The small molecule below binds the protein below.
Small molecule (SMILES): CCC(=O)N(c1ccccc1)C1CCN(CCNC(=O)CCCC(=O)NCC(=O)NCC(=O)NCC(=O)NCC(=O)O)CC1

Binding-site contacts:
Ligand atom C16 contacts residue GLU99 of chain 1.C at 3.1 Å.
Ligand atom C43 contacts residue TYR91 of chain 1.D at 3.6 Å (hydrophobic).
Ligand atom C01 contacts residue PHE98 of chain 1.D at 3.7 Å (hydrophobic).
Ligand atom C03 contacts residue GLN89 of chain 1.D at 3.5 Å.
Ligand atom C09 contacts residue ASP108 of chain 1.C at 3.7 Å.
Ligand atom C44 contacts residue GLU99 of chain 1.C at 3.3 Å.
Ligand atom N15 contacts residue GLU99 of chain 1.C at 3.7 Å.
Ligand atom C01 contacts residue GLN89 of chain 1.D at 3.5 Å.
Ligand atom C23 contacts residue TYR49 of chain 1.D at 3.5 Å (hydrophobic).
Ligand atom C03 contacts residue TYR36 of chain 1.D at 3.1 Å (hydrophobic).
Ligand atom C17 contacts residue GLU99 of chain 1.C at 3.6 Å.
Ligand atom C44 contacts residue TYR36 of chain 1.D at 3.7 Å (hydrophobic).
Ligand atom C13 contacts residue TYR35 of chain 1.C at 3.4 Å (hydrophobic).
Ligand atom O20 contacts residue GLU99 of chain 1.C at 2.9 Å (salt-bridge).
Ligand atom C01 contacts residue VAL37 of chain 1.C at 3.7 Å (hydrophobic).
Ligand atom O04 contacts residue TYR36 of chain 1.D at 3.5 Å (h-bond).
Ligand atom C19 contacts residue GLU99 of chain 1.C at 3.8 Å.
Ligand atom C22 contacts residue TYR101 of chain 1.C at 3.8 Å (hydrophobic).
Ligand atom C06 contacts residue TYR36 of chain 1.D at 3.6 Å (hydrophobic).
Ligand atom C08 contacts residue GLU99 of chain 1.C at 3.7 Å.
Ligand atom C43 contacts residue TYR55 of chain 1.D at 3.8 Å (hydrophobic).
Ligand atom O25 contacts residue TYR101 of chain 1.C at 3.8 Å.
Ligand atom C23 contacts residue THR106 of chain 1.C at 3.3 Å.
Ligand atom O04 contacts residue LEU96 of chain 1.D at 3.7 Å.
Ligand atom C08 contacts residue ILE98 of chain 1.C at 3.4 Å (hydrophobic).
Ligand atom C17 contacts residue TYR91 of chain 1.D at 3.7 Å (hydrophobic).
Ligand atom C11 contacts residue TYR36 of chain 1.D at 3.2 Å (hydrophobic).
Ligand atom C14 contacts residue TYR35 of chain 1.C at 3.6 Å (hydrophobic).
Ligand atom C10 contacts residue ASP108 of chain 1.C at 3.7 Å.
Ligand atom C23 contacts residue TYR101 of chain 1.C at 3.8 Å (hydrophobic).
Ligand atom C02 contacts residue TYR36 of chain 1.D at 3.5 Å (hydrophobic).
Ligand atom N26 contacts residue TYR49 of chain 1.D at 3.0 Å (h-bond).
Ligand atom C07 contacts residue TYR35 of chain 1.C at 3.6 Å (hydrophobic).
Ligand atom O04 contacts residue GLN89 of chain 1.D at 2.6 Å (h-bond).
Ligand atom C44 contacts residue TYR55 of chain 1.D at 3.4 Å (hydrophobic).
Ligand atom C43 contacts residue GLU99 of chain 1.C at 3.4 Å.
Ligand atom N05 contacts residue TYR36 of chain 1.D at 3.2 Å (h-bond).
Ligand atom C09 contacts residue ILE98 of chain 1.C at 3.2 Å (hydrophobic).
Ligand atom C24 contacts residue TYR49 of chain 1.D at 3.6 Å (hydrophobic).
Ligand atom C12 contacts residue TYR36 of chain 1.D at 3.8 Å (hydrophobic).

Sequence of chain 1.C:
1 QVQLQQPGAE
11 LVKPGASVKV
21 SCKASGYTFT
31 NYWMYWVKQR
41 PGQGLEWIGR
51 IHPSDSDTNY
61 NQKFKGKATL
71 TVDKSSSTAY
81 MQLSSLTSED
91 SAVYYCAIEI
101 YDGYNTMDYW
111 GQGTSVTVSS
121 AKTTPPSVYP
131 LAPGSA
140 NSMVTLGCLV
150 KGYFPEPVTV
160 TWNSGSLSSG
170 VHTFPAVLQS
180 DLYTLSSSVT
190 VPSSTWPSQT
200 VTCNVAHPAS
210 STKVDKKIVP

Sequence of chain 1.D:
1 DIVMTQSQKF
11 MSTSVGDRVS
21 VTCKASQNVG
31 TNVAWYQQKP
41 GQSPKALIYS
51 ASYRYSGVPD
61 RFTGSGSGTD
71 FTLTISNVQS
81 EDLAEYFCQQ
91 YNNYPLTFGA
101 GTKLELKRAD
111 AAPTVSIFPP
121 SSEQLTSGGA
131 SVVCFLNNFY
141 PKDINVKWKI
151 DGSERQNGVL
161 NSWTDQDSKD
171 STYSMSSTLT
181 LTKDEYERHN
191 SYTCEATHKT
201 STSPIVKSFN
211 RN